Sequence of chain 1.A:
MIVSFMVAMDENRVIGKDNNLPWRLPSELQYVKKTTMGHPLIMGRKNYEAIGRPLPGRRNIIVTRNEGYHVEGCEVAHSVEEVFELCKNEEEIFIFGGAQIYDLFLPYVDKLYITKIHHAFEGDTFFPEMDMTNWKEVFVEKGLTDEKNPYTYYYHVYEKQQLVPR

Binding-site contacts:
Ligand atom F16 contacts residue GLN30 of chain 1.A at 2.5 Å.
Ligand atom F17 contacts residue LEU29 of chain 1.A at 3.7 Å.
Ligand atom N35 contacts residue THR115 of chain 1.A at 3.8 Å.
Ligand atom N36 contacts residue ALA8 of chain 1.A at 3.4 Å (h-bond).
Ligand atom N35 contacts residue VAL32 of chain 1.A at 3.2 Å.
Ligand atom C13 contacts residue LEU29 of chain 1.A at 3.7 Å (hydrophobic).
Ligand atom C25 contacts residue ILE51 of chain 1.A at 3.7 Å (hydrophobic).
Ligand atom N35 contacts residue VAL7 of chain 1.A at 3.6 Å.
Ligand atom C27 contacts residue LEU21 of chain 1.A at 3.8 Å (hydrophobic).
Ligand atom C22 contacts residue ILE51 of chain 1.A at 3.5 Å (hydrophobic).
Ligand atom C07 contacts residue LYS33 of chain 1.A at 3.6 Å.
Ligand atom O26 contacts residue LEU21 of chain 1.A at 3.5 Å.
Ligand atom N36 contacts residue MET6 of chain 1.A at 3.5 Å (h-bond).
Ligand atom C07 contacts residue ARG58 of chain 1.A at 3.6 Å.
Ligand atom C05 contacts residue VAL32 of chain 1.A at 3.8 Å (hydrophobic).
Ligand atom C08 contacts residue PRO56 of chain 1.A at 3.1 Å (hydrophobic).
Ligand atom N38 contacts residue MET6 of chain 1.A at 2.8 Å (h-bond).
Ligand atom N04 contacts residue LEU55 of chain 1.A at 3.8 Å.
Ligand atom N33 contacts residue GLU28 of chain 1.A at 3.0 Å (salt-bridge).
Ligand atom C21 contacts residue ILE51 of chain 1.A at 3.7 Å (hydrophobic).
Ligand atom C37 contacts residue PHE96 of chain 1.A at 3.8 Å (hydrophobic).
Ligand atom C37 contacts residue MET6 of chain 1.A at 3.6 Å (hydrophobic).
Ligand atom C34 contacts residue VAL32 of chain 1.A at 3.5 Å (hydrophobic).
Ligand atom N38 contacts residue PHE96 of chain 1.A at 2.8 Å (h-bond).
Ligand atom C28 contacts residue LEU21 of chain 1.A at 3.8 Å (hydrophobic).
Ligand atom N35 contacts residue GLU28 of chain 1.A at 2.5 Å (salt-bridge).
Ligand atom O01 contacts residue ARG53 of chain 1.A at 3.2 Å (salt-bridge).
Ligand atom N33 contacts residue VAL32 of chain 1.A at 3.5 Å.
Ligand atom C06 contacts residue LYS33 of chain 1.A at 3.6 Å.
Ligand atom C08 contacts residue ARG58 of chain 1.A at 3.4 Å.
Ligand atom N35 contacts residue ALA8 of chain 1.A at 3.5 Å.
Ligand atom C09 contacts residue PRO56 of chain 1.A at 3.4 Å (hydrophobic).
Ligand atom C25 contacts residue LEU21 of chain 1.A at 3.6 Å (hydrophobic).
Ligand atom N33 contacts residue ALA8 of chain 1.A at 3.6 Å.
Ligand atom C08 contacts residue LYS33 of chain 1.A at 3.6 Å.
Ligand atom C34 contacts residue GLU28 of chain 1.A at 3.5 Å.
Ligand atom N35 contacts residue MET6 of chain 1.A at 3.7 Å.
Ligand atom N36 contacts residue VAL7 of chain 1.A at 3.4 Å.
Ligand atom N38 contacts residue TYR102 of chain 1.A at 3.4 Å (h-bond).
Ligand atom C34 contacts residue ALA8 of chain 1.A at 3.5 Å (hydrophobic).

The small molecule below binds the protein below.
Small molecule (SMILES): COc1cc(Cc2cnc(N)nc2N)cc(/C=C/C(=O)N2N=Cc3ccccc3[C@@H]2CCC(F)(F)F)c1OC